Sequence of chain 1.C:
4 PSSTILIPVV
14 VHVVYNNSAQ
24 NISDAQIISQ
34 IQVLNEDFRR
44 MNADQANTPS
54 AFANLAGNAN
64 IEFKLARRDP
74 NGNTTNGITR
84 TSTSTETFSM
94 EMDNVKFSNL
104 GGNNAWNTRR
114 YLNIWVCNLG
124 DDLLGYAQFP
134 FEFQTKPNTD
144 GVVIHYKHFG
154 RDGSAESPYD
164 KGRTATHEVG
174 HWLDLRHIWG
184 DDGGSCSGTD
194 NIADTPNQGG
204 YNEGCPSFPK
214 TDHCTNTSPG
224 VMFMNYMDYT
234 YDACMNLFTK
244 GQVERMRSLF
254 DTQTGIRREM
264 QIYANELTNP

This protein binds this small molecule.
Small molecule (SMILES): NCc1cccc2nsnc12

Binding-site contacts:
Ligand atom N1 contacts residue TYR232 of chain 1.C at 3.9 Å.
Ligand atom C4 contacts residue HIS170 of chain 1.C at 3.7 Å.
Ligand atom C5 contacts residue ACT1 of chain 1.T at 4.3 Å.
Ligand atom N2 contacts residue LEU127 of chain 1.C at 3.7 Å.
Ligand atom S1 contacts residue TYR232 of chain 1.C at 3.6 Å (h-bond).
Ligand atom C2 contacts residue TYR232 of chain 1.C at 4.1 Å (hydrophobic).
Ligand atom N3 contacts residue TYR232 of chain 1.C at 3.3 Å (h-bond).
Ligand atom C5 contacts residue GLU171 of chain 1.C at 4.3 Å.
Ligand atom C1 contacts residue TYR232 of chain 1.C at 4.4 Å (hydrophobic).
Ligand atom C1 contacts residue ASP231 of chain 1.C at 3.8 Å.
Ligand atom C7 contacts residue LEU127 of chain 1.C at 3.7 Å (hydrophobic).
Ligand atom S1 contacts residue LEU127 of chain 1.C at 3.9 Å.
Ligand atom C3 contacts residue GLU171 of chain 1.C at 4.3 Å.
Ligand atom C1 contacts residue THR233 of chain 1.C at 4.0 Å.
Ligand atom N1 contacts residue THR233 of chain 1.C at 2.7 Å (h-bond).
Ligand atom C5 contacts residue TYR232 of chain 1.C at 4.0 Å (hydrophobic).
Ligand atom N3 contacts residue TYR162 of chain 1.C at 4.3 Å.
Ligand atom N1 contacts residue TYR162 of chain 1.C at 4.2 Å.
Ligand atom C6 contacts residue LEU127 of chain 1.C at 3.5 Å (hydrophobic).
Ligand atom C3 contacts residue THR167 of chain 1.C at 4.1 Å.
Ligand atom C6 contacts residue TYR232 of chain 1.C at 3.6 Å (hydrophobic).
Ligand atom C7 contacts residue TYR232 of chain 1.C at 3.5 Å (hydrophobic).
Ligand atom C4 contacts residue ACT1 of chain 1.T at 4.1 Å.
Ligand atom N1 contacts residue ASP231 of chain 1.C at 4.2 Å.
Ligand atom C3 contacts residue HIS170 of chain 1.C at 3.4 Å.
Ligand atom C5 contacts residue LEU127 of chain 1.C at 3.8 Å (hydrophobic).
Ligand atom N3 contacts residue LEU127 of chain 1.C at 4.0 Å.
Ligand atom C4 contacts residue THR167 of chain 1.C at 4.1 Å.
Ligand atom C1 contacts residue HIS170 of chain 1.C at 3.8 Å.
Ligand atom C4 contacts residue GLU171 of chain 1.C at 3.5 Å.
Ligand atom C2 contacts residue ASP231 of chain 1.C at 4.3 Å.
Ligand atom C2 contacts residue HIS170 of chain 1.C at 4.0 Å.
Ligand atom C2 contacts residue LEU127 of chain 1.C at 4.2 Å (hydrophobic).
Ligand atom N1 contacts residue ASP235 of chain 1.C at 4.3 Å.
Ligand atom N3 contacts residue THR233 of chain 1.C at 4.2 Å.
Ligand atom N2 contacts residue TYR232 of chain 1.C at 3.6 Å.
Ligand atom C4 contacts residue LEU127 of chain 1.C at 4.1 Å (hydrophobic).
Ligand atom C1 contacts residue MET238 of chain 1.C at 3.3 Å (hydrophobic).
Ligand atom S1 contacts residue TYR162 of chain 1.C at 4.3 Å.
Ligand atom N1 contacts residue MET238 of chain 1.C at 3.1 Å.